Binding-site contacts:
Ligand atom CA contacts residue GLN61 of chain 1.C at 3.5 Å.
Ligand atom O contacts residue VAL82 of chain 1.C at 3.6 Å.
Ligand atom CB contacts residue VAL82 of chain 1.C at 3.8 Å (hydrophobic).
Ligand atom CD2 contacts residue HIS85 of chain 1.C at 3.2 Å.
Ligand atom N contacts residue VAL82 of chain 1.C at 3.9 Å.
Ligand atom CE1 contacts residue LYS83 of chain 1.C at 3.7 Å.
Ligand atom C contacts residue VAL82 of chain 1.C at 3.7 Å (hydrophobic).
Ligand atom CD2 contacts residue MET51 of chain 1.C at 3.7 Å (hydrophobic).
Ligand atom CAM contacts residue MET51 of chain 1.C at 3.8 Å (hydrophobic).
Ligand atom O contacts residue GLN61 of chain 1.C at 3.5 Å.
Ligand atom CE2 contacts residue HIS62 of chain 1.C at 3.6 Å.
Ligand atom CD1 contacts residue GLY47 of chain 1.C at 3.7 Å.
Ligand atom C contacts residue TYR89 of chain 1.C at 3.4 Å (hydrophobic).
Ligand atom NE1 contacts residue GLY47 of chain 1.C at 3.5 Å (h-bond).
Ligand atom CAK contacts residue MET51 of chain 1.C at 3.6 Å (hydrophobic).
Ligand atom CZ2 contacts residue LEU43 of chain 1.C at 3.8 Å (hydrophobic).
Ligand atom C contacts residue GLN61 of chain 1.C at 3.6 Å.
Ligand atom CZ2 contacts residue LEU46 of chain 1.C at 3.8 Å (hydrophobic).
Ligand atom CE3 contacts residue VAL82 of chain 1.C at 3.7 Å (hydrophobic).
Ligand atom CE2 contacts residue ILE50 of chain 1.C at 3.8 Å (hydrophobic).
Ligand atom N contacts residue GLN61 of chain 1.C at 2.9 Å (h-bond).
Ligand atom CAI contacts residue PHE44 of chain 1.C at 3.5 Å (hydrophobic).
Ligand atom CE1 contacts residue VAL82 of chain 1.C at 3.7 Å (hydrophobic).
Ligand atom CA contacts residue GLN61 of chain 1.C at 3.4 Å.
Ligand atom CD1 contacts residue LEU43 of chain 1.C at 3.7 Å (hydrophobic).
Ligand atom NE1 contacts residue LEU43 of chain 1.C at 2.9 Å (h-bond).
Ligand atom CD2 contacts residue HIS62 of chain 1.C at 3.7 Å.
Ligand atom CD1 contacts residue GLN61 of chain 1.C at 3.4 Å.
Ligand atom C contacts residue GLN13 of chain 1.C at 3.7 Å.
Ligand atom CD1 contacts residue LEU43 of chain 1.C at 3.7 Å (hydrophobic).
Ligand atom O contacts residue TYR89 of chain 1.C at 3.0 Å (h-bond).
Ligand atom CAK contacts residue PHE44 of chain 1.C at 3.7 Å (hydrophobic).
Ligand atom CB contacts residue TYR56 of chain 1.C at 3.8 Å (hydrophobic).
Ligand atom CAI contacts residue MET51 of chain 1.C at 3.8 Å (hydrophobic).
Ligand atom CB contacts residue GLN61 of chain 1.C at 3.4 Å.
Ligand atom CE1 contacts residue ILE50 of chain 1.C at 3.8 Å (hydrophobic).
Ligand atom CZ contacts residue ILE50 of chain 1.C at 3.5 Å (hydrophobic).
Ligand atom CE1 contacts residue VAL64 of chain 1.C at 3.8 Å (hydrophobic).
Ligand atom O contacts residue GLN13 of chain 1.C at 3.1 Å (h-bond).
Ligand atom CE2 contacts residue GLY47 of chain 1.C at 3.8 Å.

A protein and the small-molecule ligand that binds it are described below.
Small molecule (SMILES): CC(=O)N[C@H](C(=O)N[C@@H](CO)C(=O)N[C@@H](Cc1ccccc1)C(=O)N[C@]1(C)CCC/C=C\CCC[C@](C)(C(=O)N[C@@H](CC(C)C)C(=O)N[C@@H](CC(C)C)C(=O)N2CCC[C@H]2C=O)NC(=O)[C@H](CC2=c3ccccc3=NC2)NC(=O)[C@H](Cc2ccc(O)cc2)NC(=O)[C@H](CCC(=O)O)NC1=O)[C@@H](C)O

Sequence of chain 1.C:
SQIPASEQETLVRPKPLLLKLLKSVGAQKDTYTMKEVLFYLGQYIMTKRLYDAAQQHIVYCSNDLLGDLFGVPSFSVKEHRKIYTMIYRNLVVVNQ